Sequence of chain 1.A:
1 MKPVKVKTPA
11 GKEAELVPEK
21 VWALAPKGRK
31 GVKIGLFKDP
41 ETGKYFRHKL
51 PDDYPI

Binding-site contacts:
Ligand atom O4' contacts residue PRO26 of chain 1.A at 3.3 Å.
Ligand atom O2 contacts residue ARG47 of chain 1.A at 2.9 Å (salt-bridge).
Ligand atom O2 contacts residue DG7 of chain 1.C at 2.9 Å (h-bond).
Ligand atom N2 contacts residue DG3 of chain 1.C at 3.4 Å.
Ligand atom N1 contacts residue DT5 of chain 1.C at 2.8 Å (h-bond).
Ligand atom N1 contacts residue DC2 of chain 1.C at 3.0 Å (h-bond).
Ligand atom C4 contacts residue LEU24 of chain 1.A at 3.4 Å (hydrophobic).
Ligand atom O6 contacts residue DC2 of chain 1.C at 2.9 Å (h-bond).
Ligand atom O2 contacts residue ARG47 of chain 1.A at 3.1 Å (salt-bridge).
Ligand atom N2 contacts residue DC8 of chain 1.C at 2.9 Å (h-bond).
Ligand atom O2 contacts residue DG1 of chain 1.C at 2.8 Å (h-bond).
Ligand atom N3 contacts residue DG7 of chain 1.C at 2.9 Å (h-bond).
Ligand atom N4 contacts residue DG1 of chain 1.C at 2.9 Å (h-bond).
Ligand atom N3 contacts residue TRP22 of chain 1.A at 2.9 Å (h-bond).
Ligand atom N2 contacts residue DC6 of chain 1.C at 2.8 Å (h-bond).
Ligand atom N3 contacts residue DG1 of chain 1.C at 2.9 Å (h-bond).
Ligand atom N3 contacts residue DG3 of chain 1.C at 2.9 Å (h-bond).
Ligand atom N2 contacts residue LEU24 of chain 1.A at 3.4 Å (h-bond).
Ligand atom N3 contacts residue DA4 of chain 1.C at 2.8 Å (h-bond).
Ligand atom O4' contacts residue ALA25 of chain 1.A at 3.4 Å (h-bond).
Ligand atom N4 contacts residue DG3 of chain 1.C at 2.9 Å (h-bond).
Ligand atom N1 contacts residue DC6 of chain 1.C at 2.9 Å (h-bond).
Ligand atom O6 contacts residue DG7 of chain 1.C at 3.4 Å (h-bond).
Ligand atom N6 contacts residue DA4 of chain 1.C at 3.3 Å (h-bond).
Ligand atom N1 contacts residue DC8 of chain 1.C at 3.0 Å (h-bond).
Ligand atom O6 contacts residue DC8 of chain 1.C at 2.9 Å (h-bond).
Ligand atom O2 contacts residue DG3 of chain 1.C at 2.9 Å (h-bond).
Ligand atom C2 contacts residue DG3 of chain 1.C at 3.4 Å.
Ligand atom O4' contacts residue ARG47 of chain 1.A at 2.9 Å (salt-bridge).
Ligand atom O5' contacts residue LYS27 of chain 1.A at 3.4 Å (salt-bridge).
Ligand atom N2 contacts residue DC2 of chain 1.C at 2.9 Å (h-bond).
Ligand atom N4 contacts residue DG7 of chain 1.C at 3.0 Å (h-bond).
Ligand atom N3 contacts residue LEU24 of chain 1.A at 3.4 Å.
Ligand atom O4 contacts residue DA4 of chain 1.C at 3.1 Å (h-bond).
Ligand atom C1' contacts residue ALA25 of chain 1.A at 3.3 Å (hydrophobic).
Ligand atom OP1 contacts residue LYS27 of chain 1.A at 3.3 Å (salt-bridge).
Ligand atom O4' contacts residue TRP22 of chain 1.A at 3.4 Å.
Ligand atom O6 contacts residue DC6 of chain 1.C at 2.9 Å (h-bond).
Ligand atom O2 contacts residue PRO26 of chain 1.A at 3.4 Å.
Ligand atom N6 contacts residue DT5 of chain 1.C at 3.0 Å (h-bond).

A protein and the small-molecule ligand that binds it are described below.
Small molecule (SMILES): Cc1cn([C@H]2C[C@H](O[P](=O)(O)OC[C@H]3O[C@@H](n4ccc(N)nc4=O)C[C@@H]3O[P](=O)(O)OC[C@H]3O[C@@H](n4cnc5c(=O)[nH]c(N)nc54)C[C@@H]3O[P](=O)(O)OC[C@H]3O[C@@H](n4ccc(N)nc4=O)C[C@@H]3O)[C@@H](CO[P](=O)(O)O[C@H]3C[C@H](n4cnc5c4NC=NC5N)O[C@@H]3CO[P](=O)(O)O[C@H]3C[C@H](n4cnc5c(=O)[nH]c(N)nc54)O[C@@H]3CO[P](=O)(O)O[C@H]3C[C@H](n4ccc(N)nc4=O)O[C@@H]3CO[P](=O)(O)O[C@H]3C[C@H](n4cnc5c(=O)[nH]c(N)nc54)O[C@@H]3CO)O2)c(=O)[nH]c1=O